Sequence of chain 30.A:
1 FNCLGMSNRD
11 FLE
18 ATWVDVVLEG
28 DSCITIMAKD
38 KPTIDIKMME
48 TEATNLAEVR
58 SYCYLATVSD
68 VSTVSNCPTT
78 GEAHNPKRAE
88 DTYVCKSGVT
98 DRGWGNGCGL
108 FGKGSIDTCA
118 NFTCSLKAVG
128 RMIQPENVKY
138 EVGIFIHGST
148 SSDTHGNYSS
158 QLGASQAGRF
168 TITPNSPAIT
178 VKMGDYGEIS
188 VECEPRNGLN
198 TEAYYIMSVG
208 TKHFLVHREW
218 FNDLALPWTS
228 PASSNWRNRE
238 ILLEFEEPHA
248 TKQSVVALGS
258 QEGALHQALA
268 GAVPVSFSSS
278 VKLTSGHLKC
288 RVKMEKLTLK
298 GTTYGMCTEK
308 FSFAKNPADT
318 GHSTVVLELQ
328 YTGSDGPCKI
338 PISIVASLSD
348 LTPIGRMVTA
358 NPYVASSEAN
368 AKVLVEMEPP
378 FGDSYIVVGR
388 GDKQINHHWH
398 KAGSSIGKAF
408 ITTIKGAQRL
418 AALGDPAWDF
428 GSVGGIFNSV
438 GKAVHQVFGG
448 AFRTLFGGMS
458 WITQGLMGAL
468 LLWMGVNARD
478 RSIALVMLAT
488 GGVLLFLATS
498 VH

A protein and the small-molecule ligand that binds it are described below.
Small molecule (SMILES): CC(=O)N[C@@H]1[C@@H](O)[C@H](O)[C@@H](CO)O[C@H]1O

Binding-site contacts:
Ligand atom N2 contacts residue ASN154 of chain 30.A at 3.0 Å (h-bond).
Ligand atom N2 contacts residue SER156 of chain 30.A at 4.2 Å.
Ligand atom C4 contacts residue ASN154 of chain 30.A at 4.2 Å.
Ligand atom C1 contacts residue ASN154 of chain 30.A at 1.4 Å.
Ligand atom C2 contacts residue SER156 of chain 30.A at 4.3 Å.
Ligand atom O5 contacts residue ASN154 of chain 30.A at 2.4 Å (h-bond).
Ligand atom O5 contacts residue SER156 of chain 30.A at 3.9 Å.
Ligand atom C5 contacts residue ASN154 of chain 30.A at 3.6 Å.
Ligand atom C2 contacts residue ASN154 of chain 30.A at 2.5 Å.
Ligand atom C1 contacts residue SER156 of chain 30.A at 3.3 Å.
Ligand atom C8 contacts residue ASN154 of chain 30.A at 3.9 Å.
Ligand atom C3 contacts residue ASN154 of chain 30.A at 3.9 Å.
Ligand atom C5 contacts residue SER156 of chain 30.A at 3.9 Å.
Ligand atom C7 contacts residue ASN154 of chain 30.A at 3.4 Å.
Ligand atom O7 contacts residue ASN154 of chain 30.A at 3.6 Å.